Sequence of chain 1.A:
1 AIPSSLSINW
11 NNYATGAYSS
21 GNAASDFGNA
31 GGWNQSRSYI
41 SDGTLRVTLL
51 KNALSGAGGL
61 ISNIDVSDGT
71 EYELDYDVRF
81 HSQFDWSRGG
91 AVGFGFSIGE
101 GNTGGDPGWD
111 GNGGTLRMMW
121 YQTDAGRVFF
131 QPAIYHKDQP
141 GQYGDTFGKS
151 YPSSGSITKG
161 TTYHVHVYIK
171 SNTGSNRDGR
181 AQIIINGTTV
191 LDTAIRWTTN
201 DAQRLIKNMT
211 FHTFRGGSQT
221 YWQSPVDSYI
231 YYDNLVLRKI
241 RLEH

The small molecule below binds the protein below.
Small molecule (SMILES): O=C(O)[C@H]1O[C@@H](O[C@H]2[C@H](O)[C@H](O)[C@H](O[C@H]3[C@H](O)[C@H](O)[C@H](O[C@H]4[C@H](O)[C@H](O)[C@H](O)O[C@@H]4C(=O)O)O[C@@H]3C(=O)O)O[C@@H]2C(=O)O)[C@@H](O)[C@@H](O)[C@@H]1O

Binding-site contacts:
Ligand atom O3 contacts residue PHE214 of chain 1.A at 3.6 Å.
Ligand atom O3 contacts residue GLY217 of chain 1.A at 3.2 Å.
Ligand atom O6B contacts residue GLN219 of chain 1.A at 3.6 Å.
Ligand atom C5 contacts residue TYR221 of chain 1.A at 3.5 Å (hydrophobic).
Ligand atom O6A contacts residue GLN219 of chain 1.A at 3.0 Å (h-bond).
Ligand atom C6 contacts residue ARG88 of chain 1.A at 3.7 Å.
Ligand atom O1 contacts residue ILE61 of chain 1.A at 3.6 Å.
Ligand atom C6 contacts residue GLN219 of chain 1.A at 3.6 Å.
Ligand atom O6B contacts residue GLY217 of chain 1.A at 3.5 Å.
Ligand atom O2 contacts residue GLY104 of chain 1.A at 3.5 Å.
Ligand atom C6 contacts residue GLY104 of chain 1.A at 3.7 Å.
Ligand atom O6A contacts residue TYR221 of chain 1.A at 2.5 Å (h-bond).
Ligand atom C2 contacts residue THR103 of chain 1.A at 3.2 Å.
Ligand atom O6B contacts residue SER218 of chain 1.A at 2.4 Å (h-bond).
Ligand atom O6A contacts residue ARG88 of chain 1.A at 3.0 Å (salt-bridge).
Ligand atom O6B contacts residue ARG117 of chain 1.A at 2.7 Å (salt-bridge).
Ligand atom O6A contacts residue TYR135 of chain 1.A at 2.8 Å (h-bond).
Ligand atom O6B contacts residue ARG88 of chain 1.A at 3.6 Å (salt-bridge).
Ligand atom O6B contacts residue TYR121 of chain 1.A at 2.6 Å (h-bond).
Ligand atom O6B contacts residue TYR135 of chain 1.A at 3.4 Å (h-bond).
Ligand atom O5 contacts residue GLY104 of chain 1.A at 3.7 Å.
Ligand atom O6A contacts residue TYR143 of chain 1.A at 3.7 Å.
Ligand atom O5 contacts residue TRP222 of chain 1.A at 3.7 Å.
Ligand atom C6 contacts residue SER55 of chain 1.A at 3.7 Å.
Ligand atom O3 contacts residue ARG117 of chain 1.A at 3.2 Å (salt-bridge).
Ligand atom O2 contacts residue TRP222 of chain 1.A at 3.3 Å.
Ligand atom O3 contacts residue SER218 of chain 1.A at 3.5 Å (h-bond).
Ligand atom C3 contacts residue GLY217 of chain 1.A at 3.6 Å.
Ligand atom O2 contacts residue THR103 of chain 1.A at 3.1 Å (h-bond).
Ligand atom O4 contacts residue GLY217 of chain 1.A at 3.2 Å (h-bond).
Ligand atom O4 contacts residue TYR221 of chain 1.A at 3.2 Å (h-bond).
Ligand atom O5 contacts residue GLY217 of chain 1.A at 3.5 Å.
Ligand atom O6B contacts residue SER55 of chain 1.A at 3.5 Å.
Ligand atom O2 contacts residue GLY217 of chain 1.A at 3.0 Å (h-bond).
Ligand atom C6 contacts residue TYR221 of chain 1.A at 3.4 Å (hydrophobic).
Ligand atom C6 contacts residue TYR135 of chain 1.A at 3.4 Å (hydrophobic).
Ligand atom C6 contacts residue SER218 of chain 1.A at 3.4 Å.
Ligand atom C1 contacts residue TYR143 of chain 1.A at 3.6 Å (hydrophobic).
Ligand atom C6 contacts residue ARG117 of chain 1.A at 3.6 Å.
Ligand atom O6B contacts residue GLY104 of chain 1.A at 2.9 Å (h-bond).